Sequence of chain 1.K:
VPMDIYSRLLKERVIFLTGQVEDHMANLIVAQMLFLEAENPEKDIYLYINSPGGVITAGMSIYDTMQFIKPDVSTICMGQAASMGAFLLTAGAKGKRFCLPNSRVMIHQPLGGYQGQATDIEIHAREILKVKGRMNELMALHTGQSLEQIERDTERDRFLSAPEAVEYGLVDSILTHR

Binding-site contacts:
Ligand atom C14 contacts residue HIS122 of chain 1.K at 4.4 Å.
Ligand atom C16 contacts residue SER97 of chain 1.K at 3.2 Å.
Ligand atom C15 contacts residue SER97 of chain 1.K at 4.2 Å.
Ligand atom C16 contacts residue PRO124 of chain 1.K at 3.9 Å (hydrophobic).
Ligand atom C12 contacts residue SER97 of chain 1.K at 4.2 Å.
Ligand atom C16 contacts residue LEU125 of chain 1.K at 4.0 Å (hydrophobic).
Ligand atom O1 contacts residue GLN34 of chain 1.K at 3.8 Å.
Ligand atom C15 contacts residue GLY68 of chain 1.K at 3.9 Å.
Ligand atom O3 contacts residue GLY68 of chain 1.K at 2.6 Å (h-bond).
Ligand atom C17 contacts residue MET98 of chain 1.K at 3.5 Å (hydrophobic).
Ligand atom C13 contacts residue GLY68 of chain 1.K at 3.4 Å.
Ligand atom N1 contacts residue MPD1 of chain 1.KB at 4.3 Å.
Ligand atom C14 contacts residue LEU125 of chain 1.K at 4.0 Å (hydrophobic).
Ligand atom N1 contacts residue LEU125 of chain 1.K at 4.2 Å.
Ligand atom C16 contacts residue ILE70 of chain 1.K at 3.9 Å (hydrophobic).
Ligand atom C9 contacts residue PRO66 of chain 1.K at 4.0 Å (hydrophobic).
Ligand atom C16 contacts residue GLY68 of chain 1.K at 4.2 Å.
Ligand atom C16 contacts residue MPD1 of chain 1.KB at 3.4 Å.
Ligand atom C14 contacts residue GLY68 of chain 1.K at 3.3 Å.
Ligand atom C11 contacts residue GLY68 of chain 1.K at 4.1 Å.
Ligand atom C15 contacts residue PRO124 of chain 1.K at 4.1 Å (hydrophobic).
Ligand atom C16 contacts residue HIS122 of chain 1.K at 4.1 Å.
Ligand atom N2 contacts residue GLY68 of chain 1.K at 4.0 Å.
Ligand atom N2 contacts residue GLY67 of chain 1.K at 4.1 Å.
Ligand atom C17 contacts residue SER97 of chain 1.K at 1.3 Å.
Ligand atom O3 contacts residue SER97 of chain 1.K at 2.3 Å (h-bond).
Ligand atom C17 contacts residue MPD1 of chain 1.KB at 4.4 Å.
Ligand atom N1 contacts residue SER97 of chain 1.K at 2.2 Å (h-bond).
Ligand atom C17 contacts residue HIS122 of chain 1.K at 3.7 Å.
Ligand atom C13 contacts residue SER97 of chain 1.K at 4.4 Å.
Ligand atom C14 contacts residue SER97 of chain 1.K at 3.6 Å.
Ligand atom C15 contacts residue LEU125 of chain 1.K at 3.5 Å (hydrophobic).
Ligand atom O3 contacts residue GLY67 of chain 1.K at 3.4 Å.
Ligand atom O3 contacts residue MET98 of chain 1.K at 3.3 Å (h-bond).
Ligand atom C17 contacts residue GLY67 of chain 1.K at 4.2 Å.
Ligand atom C12 contacts residue GLY68 of chain 1.K at 3.6 Å.
Ligand atom C17 contacts residue GLY68 of chain 1.K at 3.5 Å.
Ligand atom C15 contacts residue ILE70 of chain 1.K at 4.1 Å (hydrophobic).
Ligand atom N1 contacts residue GLY68 of chain 1.K at 3.6 Å.
Ligand atom N1 contacts residue HIS122 of chain 1.K at 3.5 Å.

This small molecule binds to this protein.
Small molecule (SMILES): CC[C@H](O)/C=C/C=C(C)/C=C/C(=O)NC(=O)/C=C/C1=CCN1C(=O)O